The protein below binds the small molecule below.
Small molecule (SMILES): CC(C)c1cccc(C(C)C)c1O

Binding-site contacts:
Ligand atom C9 contacts residue PFL1 of chain 23.H at 3.1 Å.
Ligand atom C2 contacts residue PFL1 of chain 23.H at 1.4 Å.
Ligand atom C1 contacts residue ARG59 of chain 23.A at 4.3 Å.
Ligand atom C12 contacts residue TYR28 of chain 23.A at 3.9 Å (hydrophobic).
Ligand atom C11 contacts residue TYR28 of chain 23.A at 3.6 Å (hydrophobic).
Ligand atom C9 contacts residue ARG59 of chain 23.A at 3.7 Å.
Ligand atom C7 contacts residue ARG59 of chain 23.A at 4.1 Å.
Ligand atom C5 contacts residue LEU81 of chain 23.A at 3.7 Å (hydrophobic).
Ligand atom C7 contacts residue PFL1 of chain 23.H at 2.9 Å.
Ligand atom C12 contacts residue PFL1 of chain 23.H at 1.0 Å.
Ligand atom C10 contacts residue PFL1 of chain 23.H at 1.3 Å.
Ligand atom C7 contacts residue SER27 of chain 2.A at 2.9 Å.
Ligand atom C8 contacts residue ARG59 of chain 23.A at 3.5 Å.
Ligand atom C9 contacts residue ALA55 of chain 2.A at 3.8 Å (hydrophobic).
Ligand atom C4 contacts residue LEU81 of chain 23.A at 4.0 Å (hydrophobic).
Ligand atom C11 contacts residue PFL1 of chain 23.H at 1.7 Å.
Ligand atom C10 contacts residue SER27 of chain 23.A at 4.3 Å.
Ligand atom C4 contacts residue PFL1 of chain 23.H at 1.0 Å.
Ligand atom C9 contacts residue ARG59 of chain 2.A at 3.5 Å.
Ligand atom C12 contacts residue LEU24 of chain 2.A at 3.7 Å (hydrophobic).
Ligand atom C1 contacts residue PFL1 of chain 23.H at 1.3 Å.
Ligand atom C5 contacts residue LEU81 of chain 2.A at 4.0 Å (hydrophobic).
Ligand atom C8 contacts residue LEU31 of chain 2.A at 3.9 Å (hydrophobic).
Ligand atom C11 contacts residue SER27 of chain 23.A at 3.4 Å.
Ligand atom O1 contacts residue ARG59 of chain 2.A at 3.3 Å.
Ligand atom C4 contacts residue TYR28 of chain 2.A at 3.6 Å (hydrophobic).
Ligand atom O1 contacts residue ARG59 of chain 23.A at 3.5 Å.
Ligand atom O1 contacts residue PFL1 of chain 23.H at 0.6 Å (h-bond).
Ligand atom C8 contacts residue GLU63 of chain 23.A at 3.4 Å.
Ligand atom C2 contacts residue SER27 of chain 2.A at 3.4 Å.
Ligand atom C3 contacts residue SER27 of chain 2.A at 3.9 Å.
Ligand atom C3 contacts residue TYR28 of chain 2.A at 3.6 Å (hydrophobic).
Ligand atom C5 contacts residue PFL1 of chain 23.H at 1.4 Å.
Ligand atom C11 contacts residue LEU24 of chain 23.A at 3.5 Å (hydrophobic).
Ligand atom C8 contacts residue PFL1 of chain 23.H at 3.7 Å.
Ligand atom C6 contacts residue PFL1 of chain 23.H at 0.2 Å.
Ligand atom C3 contacts residue PFL1 of chain 23.H at 1.5 Å.
Ligand atom C1 contacts residue SER27 of chain 2.A at 4.1 Å.
Ligand atom C12 contacts residue LEU81 of chain 2.A at 3.9 Å (hydrophobic).
Ligand atom C9 contacts residue SER27 of chain 2.A at 2.7 Å.

Sequence of chain 23.A:
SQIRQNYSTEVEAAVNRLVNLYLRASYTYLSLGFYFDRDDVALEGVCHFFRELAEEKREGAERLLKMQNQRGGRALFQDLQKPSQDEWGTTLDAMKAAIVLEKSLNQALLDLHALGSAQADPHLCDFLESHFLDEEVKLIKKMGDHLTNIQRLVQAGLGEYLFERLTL

Sequence of chain 2.A:
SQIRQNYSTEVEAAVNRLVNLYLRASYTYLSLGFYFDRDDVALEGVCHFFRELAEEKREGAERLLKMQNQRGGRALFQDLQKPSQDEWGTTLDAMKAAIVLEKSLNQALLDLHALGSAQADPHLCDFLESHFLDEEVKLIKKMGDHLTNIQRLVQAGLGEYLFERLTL